This small molecule binds to this protein.
Small molecule (SMILES): CC[C@H](C)[C@H](NC(=O)[C@H](CC(C)C)NC(=O)[C@H](CO)NC(=O)CNC(=O)[C@@H](NC(=O)[C@@H](N)[C@@H](C)O)C(C)C)C(=O)N[C@H](C=O)CCC(N)=O

Sequence of chain 3.C:
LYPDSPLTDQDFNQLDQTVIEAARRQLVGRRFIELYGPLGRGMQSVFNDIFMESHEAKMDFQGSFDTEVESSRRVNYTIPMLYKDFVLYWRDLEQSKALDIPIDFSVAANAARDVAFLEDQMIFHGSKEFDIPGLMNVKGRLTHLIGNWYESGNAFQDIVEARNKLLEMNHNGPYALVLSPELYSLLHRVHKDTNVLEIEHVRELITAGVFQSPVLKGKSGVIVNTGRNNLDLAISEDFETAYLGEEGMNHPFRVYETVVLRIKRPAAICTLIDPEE

Binding-site contacts:
Ligand atom CD1 contacts residue ARG29 of chain 3.C at 3.6 Å.
Ligand atom C contacts residue PRO43 of chain 3.C at 4.5 Å (hydrophobic).
Ligand atom N contacts residue ASP243 of chain 3.C at 3.3 Å (salt-bridge).
Ligand atom O contacts residue ARG35 of chain 3.C at 3.3 Å (salt-bridge).
Ligand atom CG2 contacts residue ARG36 of chain 3.C at 3.8 Å.
Ligand atom CG2 contacts residue ARG35 of chain 3.C at 3.9 Å.
Ligand atom O contacts residue ARG29 of chain 3.C at 4.2 Å.
Ligand atom O contacts residue ARG35 of chain 3.C at 2.9 Å (salt-bridge).
Ligand atom O contacts residue ILE25 of chain 3.C at 3.8 Å.
Ligand atom O contacts residue PRO43 of chain 3.C at 3.7 Å.
Ligand atom N contacts residue ARG35 of chain 3.C at 4.4 Å.
Ligand atom C contacts residue ARG29 of chain 3.C at 3.9 Å.
Ligand atom N contacts residue ARG35 of chain 3.C at 4.1 Å.
Ligand atom CG2 contacts residue GLU245 of chain 3.C at 3.4 Å.
Ligand atom CD2 contacts residue ARG29 of chain 3.C at 3.8 Å.
Ligand atom C contacts residue ARG35 of chain 3.C at 3.7 Å.
Ligand atom C contacts residue ASP243 of chain 3.C at 3.5 Å.
Ligand atom CA contacts residue ASP243 of chain 3.C at 4.2 Å.
Ligand atom CG1 contacts residue ARG35 of chain 3.C at 4.4 Å.
Ligand atom CA contacts residue ARG35 of chain 3.C at 4.5 Å.
Ligand atom N contacts residue ASP243 of chain 3.C at 3.8 Å.
Ligand atom C contacts residue ASP243 of chain 3.C at 4.4 Å.
Ligand atom O contacts residue ASP243 of chain 3.C at 4.3 Å.
Ligand atom CB contacts residue ASP243 of chain 3.C at 3.9 Å.
Ligand atom C contacts residue ARG36 of chain 3.C at 3.2 Å.
Ligand atom CB contacts residue ARG35 of chain 3.C at 3.8 Å.
Ligand atom O contacts residue ASP243 of chain 3.C at 4.3 Å.
Ligand atom CA contacts residue ARG29 of chain 3.C at 4.2 Å.
Ligand atom N contacts residue ARG35 of chain 3.C at 4.1 Å.
Ligand atom OG contacts residue PHE244 of chain 3.C at 3.7 Å.
Ligand atom C contacts residue ARG35 of chain 3.C at 3.5 Å.
Ligand atom CG2 contacts residue PRO43 of chain 3.C at 4.3 Å (hydrophobic).
Ligand atom CG1 contacts residue ASP243 of chain 3.C at 3.3 Å.
Ligand atom CA contacts residue ASP243 of chain 3.C at 3.3 Å.
Ligand atom O contacts residue ARG29 of chain 3.C at 3.0 Å (salt-bridge).
Ligand atom O contacts residue ARG36 of chain 3.C at 2.9 Å (salt-bridge).
Ligand atom CB contacts residue ASP243 of chain 3.C at 4.2 Å.
Ligand atom O contacts residue PHE37 of chain 3.C at 3.8 Å.
Ligand atom OG contacts residue ARG35 of chain 3.C at 4.2 Å.
Ligand atom CB contacts residue ARG35 of chain 3.C at 3.4 Å.